Binding-site contacts:
Ligand atom N16 contacts residue GLU105 of chain 1.A at 3.0 Å (salt-bridge).
Ligand atom C24 contacts residue VAL37 of chain 1.A at 3.7 Å (hydrophobic).
Ligand atom C21 contacts residue ASN156 of chain 1.A at 3.7 Å.
Ligand atom C12 contacts residue GLU105 of chain 1.A at 3.8 Å.
Ligand atom C25 contacts residue VAL37 of chain 1.A at 3.6 Å (hydrophobic).
Ligand atom N11 contacts residue PHE106 of chain 1.A at 3.6 Å.
Ligand atom N29 contacts residue GLY32 of chain 1.A at 3.8 Å.
Ligand atom C1 contacts residue GLU114 of chain 1.A at 3.5 Å.
Ligand atom O4 contacts residue SER111 of chain 1.A at 3.5 Å (h-bond).
Ligand atom C20 contacts residue LEU158 of chain 1.A at 3.8 Å (hydrophobic).
Ligand atom N9 contacts residue GLY110 of chain 1.A at 3.5 Å.
Ligand atom C2 contacts residue GLU114 of chain 1.A at 3.6 Å.
Ligand atom C12 contacts residue ALA54 of chain 1.A at 3.7 Å (hydrophobic).
Ligand atom C15 contacts residue ALA54 of chain 1.A at 3.7 Å (hydrophobic).
Ligand atom C28 contacts residue VAL37 of chain 1.A at 3.7 Å (hydrophobic).
Ligand atom C14 contacts residue GLY168 of chain 1.A at 3.8 Å.
Ligand atom C15 contacts residue LEU158 of chain 1.A at 3.8 Å (hydrophobic).
Ligand atom N29 contacts residue LYS36 of chain 1.A at 3.6 Å.
Ligand atom C2 contacts residue LEU29 of chain 1.A at 3.3 Å (hydrophobic).
Ligand atom C1 contacts residue LEU29 of chain 1.A at 3.6 Å (hydrophobic).
Ligand atom O4 contacts residue GLU114 of chain 1.A at 2.7 Å (salt-bridge).
Ligand atom C12 contacts residue LEU158 of chain 1.A at 3.5 Å (hydrophobic).
Ligand atom C10 contacts residue PHE106 of chain 1.A at 3.5 Å (hydrophobic).
Ligand atom C14 contacts residue LEU158 of chain 1.A at 3.8 Å (hydrophobic).
Ligand atom N6 contacts residue LEU158 of chain 1.A at 3.8 Å.
Ligand atom N29 contacts residue GLU31 of chain 1.A at 3.3 Å.
Ligand atom N16 contacts residue LEU158 of chain 1.A at 3.6 Å.
Ligand atom C7 contacts residue LEU158 of chain 1.A at 3.5 Å (hydrophobic).
Ligand atom N29 contacts residue GLY35 of chain 1.A at 3.8 Å.
Ligand atom C13 contacts residue LEU158 of chain 1.A at 3.7 Å (hydrophobic).
Ligand atom C15 contacts residue MET104 of chain 1.A at 3.7 Å (hydrophobic).
Ligand atom C10 contacts residue LEU107 of chain 1.A at 3.2 Å (hydrophobic).
Ligand atom N11 contacts residue LEU107 of chain 1.A at 3.0 Å (h-bond).
Ligand atom C27 contacts residue ASP169 of chain 1.A at 3.0 Å.
Ligand atom C26 contacts residue ASN156 of chain 1.A at 3.8 Å.
Ligand atom N29 contacts residue GLY30 of chain 1.A at 3.8 Å.
Ligand atom N16 contacts residue ALA54 of chain 1.A at 3.3 Å.
Ligand atom N29 contacts residue VAL37 of chain 1.A at 3.5 Å.
Ligand atom C21 contacts residue ARG155 of chain 1.A at 3.7 Å.
Ligand atom C8 contacts residue LEU158 of chain 1.A at 3.7 Å (hydrophobic).

A small-molecule ligand and the protein it binds are described below.
Small molecule (SMILES): C[C@@H](O)c1nc2cnc3[nH]ccc3c2n1C1CCC(CCC#N)CC1

Sequence of chain 1.A:
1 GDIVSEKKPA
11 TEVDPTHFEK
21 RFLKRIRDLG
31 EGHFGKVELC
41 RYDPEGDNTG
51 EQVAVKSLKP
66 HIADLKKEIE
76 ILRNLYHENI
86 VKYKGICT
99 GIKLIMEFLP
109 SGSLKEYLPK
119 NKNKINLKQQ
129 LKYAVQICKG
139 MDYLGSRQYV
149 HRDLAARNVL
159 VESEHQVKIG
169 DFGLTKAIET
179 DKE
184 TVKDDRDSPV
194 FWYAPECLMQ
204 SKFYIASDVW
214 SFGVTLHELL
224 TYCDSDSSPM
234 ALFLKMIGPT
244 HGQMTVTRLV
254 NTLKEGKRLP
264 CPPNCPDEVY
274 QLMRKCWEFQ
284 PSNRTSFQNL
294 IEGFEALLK